Sequence of chain 1.K:
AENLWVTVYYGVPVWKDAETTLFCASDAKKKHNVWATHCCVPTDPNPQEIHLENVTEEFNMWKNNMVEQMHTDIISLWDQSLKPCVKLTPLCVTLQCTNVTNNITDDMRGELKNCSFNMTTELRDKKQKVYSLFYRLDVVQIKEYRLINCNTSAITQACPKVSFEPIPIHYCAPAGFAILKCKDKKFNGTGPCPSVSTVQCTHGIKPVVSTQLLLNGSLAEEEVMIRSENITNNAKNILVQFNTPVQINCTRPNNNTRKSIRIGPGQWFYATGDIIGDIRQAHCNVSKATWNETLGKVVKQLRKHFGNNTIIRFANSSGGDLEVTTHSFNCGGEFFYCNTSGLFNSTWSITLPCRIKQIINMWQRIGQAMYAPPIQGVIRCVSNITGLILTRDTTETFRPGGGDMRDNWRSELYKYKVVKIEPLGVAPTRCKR

Binding-site contacts:
Ligand atom C5 contacts residue ASN355 of chain 1.K at 3.6 Å.
Ligand atom C7 contacts residue ARG387 of chain 1.K at 3.7 Å.
Ligand atom C5 contacts residue SER357 of chain 1.K at 3.8 Å.
Ligand atom O7 contacts residue ARG387 of chain 1.K at 3.0 Å (salt-bridge).
Ligand atom C8 contacts residue THR342 of chain 1.K at 4.0 Å.
Ligand atom C4 contacts residue ASN355 of chain 1.K at 4.1 Å.
Ligand atom O7 contacts residue ASN355 of chain 1.K at 3.1 Å (h-bond).
Ligand atom N2 contacts residue ASN355 of chain 1.K at 2.8 Å (h-bond).
Ligand atom O5 contacts residue ASN355 of chain 1.K at 2.4 Å (h-bond).
Ligand atom C3 contacts residue ASN355 of chain 1.K at 3.6 Å.
Ligand atom C8 contacts residue ASN355 of chain 1.K at 4.2 Å.
Ligand atom C1 contacts residue ASN355 of chain 1.K at 1.4 Å.
Ligand atom C2 contacts residue ASN355 of chain 1.K at 2.3 Å.
Ligand atom C7 contacts residue ASN355 of chain 1.K at 3.1 Å.
Ligand atom O5 contacts residue SER357 of chain 1.K at 3.0 Å (h-bond).
Ligand atom C6 contacts residue SER357 of chain 1.K at 4.3 Å.
Ligand atom C8 contacts residue ARG387 of chain 1.K at 3.8 Å.
Ligand atom C1 contacts residue SER357 of chain 1.K at 3.2 Å.

The small molecule below binds the protein below.
Small molecule (SMILES): CC(=O)N[C@@H]1[C@@H](O)[C@H](O)[C@@H](CO)O[C@H]1O